Sequence of chain 1.A:
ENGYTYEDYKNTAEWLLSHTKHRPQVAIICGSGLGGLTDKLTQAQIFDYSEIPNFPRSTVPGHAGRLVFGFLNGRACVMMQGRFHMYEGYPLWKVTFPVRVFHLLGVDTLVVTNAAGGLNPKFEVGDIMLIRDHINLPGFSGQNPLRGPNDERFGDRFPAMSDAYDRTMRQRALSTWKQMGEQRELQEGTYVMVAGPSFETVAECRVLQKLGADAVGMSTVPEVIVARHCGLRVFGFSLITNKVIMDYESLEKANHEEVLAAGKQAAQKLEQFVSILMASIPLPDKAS

The protein below binds the small molecule below.
Small molecule (SMILES): Nc1nc2c(ncn2COCCO)c(=O)[nH]1

Binding-site contacts:
Ligand atom O6 contacts residue GLY117 of chain 1.A at 3.6 Å.
Ligand atom C6 contacts residue GLY117 of chain 1.A at 3.5 Å.
Ligand atom C2 contacts residue GLU200 of chain 1.A at 3.6 Å.
Ligand atom N1 contacts residue VAL216 of chain 1.A at 3.8 Å.
Ligand atom C6 contacts residue PHE199 of chain 1.A at 3.3 Å (hydrophobic).
Ligand atom C2 contacts residue MET218 of chain 1.A at 3.7 Å (hydrophobic).
Ligand atom N2 contacts residue MET218 of chain 1.A at 3.0 Å.
Ligand atom O6 contacts residue VAL244 of chain 1.A at 3.6 Å.
Ligand atom N2 contacts residue VAL216 of chain 1.A at 3.4 Å.
Ligand atom C6 contacts residue ASN242 of chain 1.A at 3.3 Å.
Ligand atom N2 contacts residue GLU200 of chain 1.A at 2.5 Å (salt-bridge).
Ligand atom N9 contacts residue ALA115 of chain 1.A at 3.7 Å.
Ligand atom C2' contacts residue PHE199 of chain 1.A at 3.4 Å (hydrophobic).
Ligand atom C4 contacts residue GLY117 of chain 1.A at 3.6 Å.
Ligand atom N7 contacts residue ASN242 of chain 1.A at 2.9 Å (h-bond).
Ligand atom C8 contacts residue ASN242 of chain 1.A at 3.8 Å.
Ligand atom O6 contacts residue PHE199 of chain 1.A at 3.5 Å.
Ligand atom N9 contacts residue ALA116 of chain 1.A at 3.6 Å.
Ligand atom N7 contacts residue THR241 of chain 1.A at 3.2 Å (h-bond).
Ligand atom C5 contacts residue ALA116 of chain 1.A at 3.8 Å (hydrophobic).
Ligand atom N7 contacts residue PHE199 of chain 1.A at 3.8 Å.
Ligand atom O3' contacts residue THR241 of chain 1.A at 3.8 Å.
Ligand atom C5 contacts residue PHE199 of chain 1.A at 3.4 Å (hydrophobic).
Ligand atom C1' contacts residue ALA115 of chain 1.A at 2.8 Å (hydrophobic).
Ligand atom C4 contacts residue PHE199 of chain 1.A at 3.8 Å (hydrophobic).
Ligand atom C4 contacts residue VAL216 of chain 1.A at 3.9 Å (hydrophobic).
Ligand atom N1 contacts residue PHE199 of chain 1.A at 3.6 Å.
Ligand atom C2 contacts residue VAL216 of chain 1.A at 3.7 Å (hydrophobic).
Ligand atom N1 contacts residue GLU200 of chain 1.A at 3.0 Å (salt-bridge).
Ligand atom N7 contacts residue GLY117 of chain 1.A at 3.6 Å (h-bond).
Ligand atom C5 contacts residue GLY117 of chain 1.A at 3.4 Å.
Ligand atom O3' contacts residue HIS256 of chain 1.A at 3.5 Å.
Ligand atom N7 contacts residue ALA116 of chain 1.A at 3.6 Å.
Ligand atom O6 contacts residue ASN242 of chain 1.A at 2.6 Å (h-bond).
Ligand atom C8 contacts residue THR241 of chain 1.A at 2.9 Å.
Ligand atom C1' contacts residue ALA116 of chain 1.A at 3.8 Å (hydrophobic).
Ligand atom C5 contacts residue ASN242 of chain 1.A at 3.4 Å.
Ligand atom N3 contacts residue VAL216 of chain 1.A at 3.5 Å (h-bond).
Ligand atom C8 contacts residue ALA116 of chain 1.A at 3.6 Å (hydrophobic).
Ligand atom C3' contacts residue HIS256 of chain 1.A at 3.7 Å.